Sequence of chain 1.C:
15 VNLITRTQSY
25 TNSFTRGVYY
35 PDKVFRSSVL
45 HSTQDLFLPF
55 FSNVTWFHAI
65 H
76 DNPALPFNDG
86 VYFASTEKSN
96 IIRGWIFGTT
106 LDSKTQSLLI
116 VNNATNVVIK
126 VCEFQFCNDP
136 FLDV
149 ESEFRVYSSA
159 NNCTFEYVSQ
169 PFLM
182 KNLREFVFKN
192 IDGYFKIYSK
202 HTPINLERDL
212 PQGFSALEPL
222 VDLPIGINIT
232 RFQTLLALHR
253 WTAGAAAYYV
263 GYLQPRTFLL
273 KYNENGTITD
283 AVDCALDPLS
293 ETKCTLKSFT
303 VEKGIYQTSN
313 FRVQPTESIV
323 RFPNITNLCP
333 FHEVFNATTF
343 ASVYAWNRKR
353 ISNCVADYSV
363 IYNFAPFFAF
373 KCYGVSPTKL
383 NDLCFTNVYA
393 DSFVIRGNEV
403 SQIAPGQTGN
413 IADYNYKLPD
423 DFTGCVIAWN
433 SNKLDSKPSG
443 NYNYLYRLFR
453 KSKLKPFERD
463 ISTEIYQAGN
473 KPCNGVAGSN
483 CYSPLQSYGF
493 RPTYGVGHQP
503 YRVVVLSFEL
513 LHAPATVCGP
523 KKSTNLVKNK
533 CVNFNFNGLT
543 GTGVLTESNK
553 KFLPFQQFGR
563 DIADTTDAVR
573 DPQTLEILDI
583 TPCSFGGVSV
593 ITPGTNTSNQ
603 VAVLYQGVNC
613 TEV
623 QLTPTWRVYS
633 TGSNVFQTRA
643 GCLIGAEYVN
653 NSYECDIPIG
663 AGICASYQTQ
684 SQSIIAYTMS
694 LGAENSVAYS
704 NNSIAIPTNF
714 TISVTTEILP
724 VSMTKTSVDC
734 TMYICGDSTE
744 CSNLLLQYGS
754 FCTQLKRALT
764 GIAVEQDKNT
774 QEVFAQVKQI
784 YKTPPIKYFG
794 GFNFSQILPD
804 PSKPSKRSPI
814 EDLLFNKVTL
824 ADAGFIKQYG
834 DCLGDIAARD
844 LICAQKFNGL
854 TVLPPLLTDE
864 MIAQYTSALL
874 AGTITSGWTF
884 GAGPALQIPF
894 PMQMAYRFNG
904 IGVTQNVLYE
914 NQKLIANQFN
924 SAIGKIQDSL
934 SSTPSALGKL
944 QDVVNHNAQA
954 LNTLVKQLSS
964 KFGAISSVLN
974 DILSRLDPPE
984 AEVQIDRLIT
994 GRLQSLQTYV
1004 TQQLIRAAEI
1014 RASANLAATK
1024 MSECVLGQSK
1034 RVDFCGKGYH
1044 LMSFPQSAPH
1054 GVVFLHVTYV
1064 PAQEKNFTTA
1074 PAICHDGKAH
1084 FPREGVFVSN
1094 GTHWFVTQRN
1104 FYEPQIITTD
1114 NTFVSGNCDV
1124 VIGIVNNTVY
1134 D

Binding-site contacts:
Ligand atom C6 contacts residue THR104 of chain 1.C at 3.7 Å.
Ligand atom C5 contacts residue ASN229 of chain 1.C at 3.7 Å.
Ligand atom C5 contacts residue THR231 of chain 1.C at 3.8 Å.
Ligand atom O5 contacts residue ASN229 of chain 1.C at 2.4 Å (h-bond).
Ligand atom C3 contacts residue ASN229 of chain 1.C at 3.8 Å.
Ligand atom O7 contacts residue LYS457 of chain 1.B at 4.5 Å.
Ligand atom C8 contacts residue SER454 of chain 1.B at 4.5 Å.
Ligand atom C1 contacts residue THR231 of chain 1.C at 4.3 Å.
Ligand atom N2 contacts residue SER454 of chain 1.B at 3.7 Å.
Ligand atom C2 contacts residue ASN229 of chain 1.C at 2.5 Å.
Ligand atom C7 contacts residue ASN229 of chain 1.C at 3.6 Å.
Ligand atom C8 contacts residue GLU460 of chain 1.B at 4.1 Å.
Ligand atom N2 contacts residue GLU460 of chain 1.B at 4.3 Å.
Ligand atom C8 contacts residue LYS455 of chain 1.B at 3.7 Å.
Ligand atom C2 contacts residue SER454 of chain 1.B at 4.2 Å.
Ligand atom O7 contacts residue ASN229 of chain 1.C at 3.8 Å.
Ligand atom C1 contacts residue ASN229 of chain 1.C at 1.4 Å.
Ligand atom N2 contacts residue ARG452 of chain 1.B at 4.0 Å.
Ligand atom O5 contacts residue THR104 of chain 1.C at 3.5 Å (h-bond).
Ligand atom O6 contacts residue THR104 of chain 1.C at 4.3 Å.
Ligand atom O5 contacts residue THR231 of chain 1.C at 3.6 Å.
Ligand atom C5 contacts residue THR104 of chain 1.C at 4.3 Å.
Ligand atom C8 contacts residue LYS457 of chain 1.B at 3.6 Å.
Ligand atom C7 contacts residue SER454 of chain 1.B at 4.2 Å.
Ligand atom N2 contacts residue ASN229 of chain 1.C at 2.9 Å (h-bond).
Ligand atom O3 contacts residue SER454 of chain 1.B at 2.6 Å (h-bond).
Ligand atom C3 contacts residue SER454 of chain 1.B at 3.9 Å.
Ligand atom C6 contacts residue THR231 of chain 1.C at 3.6 Å.
Ligand atom C4 contacts residue ASN229 of chain 1.C at 4.2 Å.

Sequence of chain 1.B:
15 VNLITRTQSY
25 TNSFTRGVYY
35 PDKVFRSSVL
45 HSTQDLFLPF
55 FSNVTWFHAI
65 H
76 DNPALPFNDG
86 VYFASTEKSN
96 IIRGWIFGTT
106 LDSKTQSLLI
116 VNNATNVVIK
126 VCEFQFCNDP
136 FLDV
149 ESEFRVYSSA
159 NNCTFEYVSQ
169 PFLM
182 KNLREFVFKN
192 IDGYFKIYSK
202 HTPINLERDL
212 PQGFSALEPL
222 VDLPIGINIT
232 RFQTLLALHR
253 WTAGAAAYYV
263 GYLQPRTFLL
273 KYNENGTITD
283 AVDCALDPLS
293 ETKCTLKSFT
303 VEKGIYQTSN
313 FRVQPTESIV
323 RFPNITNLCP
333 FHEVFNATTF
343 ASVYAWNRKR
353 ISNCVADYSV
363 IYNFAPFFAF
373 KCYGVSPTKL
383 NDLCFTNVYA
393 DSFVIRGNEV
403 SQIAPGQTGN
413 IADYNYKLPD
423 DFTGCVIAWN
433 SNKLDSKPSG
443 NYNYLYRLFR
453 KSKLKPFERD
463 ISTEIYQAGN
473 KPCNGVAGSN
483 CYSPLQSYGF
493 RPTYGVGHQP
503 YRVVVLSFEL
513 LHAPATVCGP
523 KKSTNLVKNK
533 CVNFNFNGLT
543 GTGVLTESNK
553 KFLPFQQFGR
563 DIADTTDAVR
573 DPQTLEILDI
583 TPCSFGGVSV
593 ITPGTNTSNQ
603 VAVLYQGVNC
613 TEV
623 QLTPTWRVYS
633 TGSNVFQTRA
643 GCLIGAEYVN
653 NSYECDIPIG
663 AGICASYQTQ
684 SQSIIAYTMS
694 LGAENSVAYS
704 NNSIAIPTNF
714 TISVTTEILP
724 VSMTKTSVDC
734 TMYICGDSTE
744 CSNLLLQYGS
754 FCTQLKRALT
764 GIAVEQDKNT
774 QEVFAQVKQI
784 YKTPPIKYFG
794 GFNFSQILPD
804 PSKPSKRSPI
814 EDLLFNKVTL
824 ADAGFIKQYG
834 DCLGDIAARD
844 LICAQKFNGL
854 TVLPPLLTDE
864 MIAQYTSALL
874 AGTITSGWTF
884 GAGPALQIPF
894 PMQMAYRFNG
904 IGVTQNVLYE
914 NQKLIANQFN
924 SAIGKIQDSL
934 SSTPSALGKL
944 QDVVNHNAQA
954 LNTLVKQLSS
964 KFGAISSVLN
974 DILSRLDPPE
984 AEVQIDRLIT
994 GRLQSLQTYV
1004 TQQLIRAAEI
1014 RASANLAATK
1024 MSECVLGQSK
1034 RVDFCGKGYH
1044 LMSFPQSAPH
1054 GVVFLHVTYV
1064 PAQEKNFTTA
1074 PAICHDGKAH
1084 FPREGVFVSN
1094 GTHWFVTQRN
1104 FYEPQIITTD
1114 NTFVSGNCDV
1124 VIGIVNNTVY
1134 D

The protein below binds the small molecule below.
Small molecule (SMILES): CC(=O)N[C@@H]1[C@@H](O)[C@H](O)[C@@H](CO)O[C@H]1O